Sequence of chain 49.E:
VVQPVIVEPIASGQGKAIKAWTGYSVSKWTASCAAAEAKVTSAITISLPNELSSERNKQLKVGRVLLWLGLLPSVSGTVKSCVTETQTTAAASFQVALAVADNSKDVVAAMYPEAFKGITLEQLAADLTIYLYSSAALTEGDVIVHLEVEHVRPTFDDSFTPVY

Sequence of chain 35.F:
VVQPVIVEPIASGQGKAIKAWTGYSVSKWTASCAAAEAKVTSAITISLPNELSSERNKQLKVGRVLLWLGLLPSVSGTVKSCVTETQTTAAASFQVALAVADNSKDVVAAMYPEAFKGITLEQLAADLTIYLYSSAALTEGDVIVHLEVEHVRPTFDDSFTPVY

A protein and the small-molecule ligand that binds it are described below.
Small molecule (SMILES): Nc1ncnc2c1ncn2[C@@H]1O[C@H](COP(=O)=O)[C@@H](O[P](=O)(O)OC[C@H]2O[C@@H](n3ccc(=O)[nH]c3=O)[C@H](O)[C@@H]2O)[C@H]1O

Binding-site contacts:
Ligand atom C6 contacts residue TRP47 of chain 49.E at 3.9 Å (hydrophobic).
Ligand atom N7 contacts residue TRP47 of chain 49.E at 4.0 Å.
Ligand atom OP1 contacts residue LYS45 of chain 35.F at 4.3 Å.
Ligand atom C8 contacts residue GLU140 of chain 49.E at 4.1 Å.
Ligand atom C4 contacts residue TRP47 of chain 49.E at 3.9 Å (hydrophobic).
Ligand atom C2' contacts residue LYS143 of chain 49.E at 4.5 Å.
Ligand atom O2' contacts residue GLU140 of chain 49.E at 3.0 Å (salt-bridge).
Ligand atom N1 contacts residue TRP47 of chain 49.E at 3.8 Å.
Ligand atom C8 contacts residue TRP47 of chain 49.E at 4.0 Å (hydrophobic).
Ligand atom O4' contacts residue LYS143 of chain 49.E at 4.2 Å.
Ligand atom N7 contacts residue LYS143 of chain 49.E at 3.7 Å.
Ligand atom O4' contacts residue GLU140 of chain 49.E at 4.1 Å.
Ligand atom C5 contacts residue TRP47 of chain 49.E at 4.0 Å (hydrophobic).
Ligand atom N9 contacts residue GLU140 of chain 49.E at 4.1 Å.
Ligand atom N9 contacts residue TRP47 of chain 49.E at 4.0 Å.
Ligand atom C8 contacts residue LYS143 of chain 49.E at 2.8 Å.
Ligand atom N3 contacts residue TRP47 of chain 49.E at 3.9 Å.
Ligand atom N9 contacts residue LYS143 of chain 49.E at 3.8 Å.
Ligand atom C1' contacts residue LYS143 of chain 49.E at 4.0 Å.
Ligand atom N6 contacts residue TRP47 of chain 49.E at 4.2 Å.
Ligand atom C2' contacts residue GLU140 of chain 49.E at 3.5 Å.
Ligand atom O4' contacts residue TRP47 of chain 49.E at 4.0 Å.
Ligand atom C1' contacts residue GLU140 of chain 49.E at 3.2 Å.
Ligand atom C1' contacts residue TRP47 of chain 49.E at 4.3 Å (hydrophobic).
Ligand atom C2 contacts residue TRP47 of chain 49.E at 3.8 Å (hydrophobic).